Sequence of chain 1.E:
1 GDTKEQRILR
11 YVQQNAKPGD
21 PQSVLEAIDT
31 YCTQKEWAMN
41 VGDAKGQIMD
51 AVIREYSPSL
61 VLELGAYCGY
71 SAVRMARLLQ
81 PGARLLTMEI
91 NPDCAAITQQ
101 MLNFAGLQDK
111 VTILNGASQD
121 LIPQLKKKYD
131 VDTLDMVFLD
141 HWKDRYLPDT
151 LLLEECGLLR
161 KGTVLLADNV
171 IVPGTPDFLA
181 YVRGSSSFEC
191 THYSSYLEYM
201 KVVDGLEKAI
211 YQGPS

The protein below binds the small molecule below.
Small molecule (SMILES): COc1ccc(Cc2cc(-c3sc(C)nc3C)[nH]n2)cc1

Binding-site contacts:
Ligand atom C16 contacts residue TRP142 of chain 1.E at 3.8 Å (hydrophobic).
Ligand atom C19 contacts residue TRP142 of chain 1.E at 3.8 Å (hydrophobic).
Ligand atom C04 contacts residue HIS141 of chain 1.E at 4.1 Å.
Ligand atom C01 contacts residue HIS141 of chain 1.E at 3.6 Å.
Ligand atom C15 contacts residue ASP140 of chain 1.E at 3.7 Å.
Ligand atom C07 contacts residue HIS141 of chain 1.E at 3.5 Å.
Ligand atom C19 contacts residue SER118 of chain 1.E at 3.6 Å.
Ligand atom N06 contacts residue GLY65 of chain 1.E at 3.7 Å.
Ligand atom C17 contacts residue TRP142 of chain 1.E at 3.5 Å (hydrophobic).
Ligand atom C19 contacts residue GLN119 of chain 1.E at 3.3 Å.
Ligand atom C14 contacts residue ILE90 of chain 1.E at 3.8 Å (hydrophobic).
Ligand atom N08 contacts residue GLU89 of chain 1.E at 2.9 Å (salt-bridge).
Ligand atom C09 contacts residue SER118 of chain 1.E at 3.8 Å.
Ligand atom C14 contacts residue MET88 of chain 1.E at 3.6 Å (hydrophobic).
Ligand atom C02 contacts residue ILE90 of chain 1.E at 3.6 Å (hydrophobic).
Ligand atom C18 contacts residue HIS141 of chain 1.E at 3.9 Å.
Ligand atom C02 contacts residue HIS141 of chain 1.E at 3.7 Å.
Ligand atom N06 contacts residue GLU89 of chain 1.E at 3.6 Å (salt-bridge).
Ligand atom C04 contacts residue SER118 of chain 1.E at 3.8 Å.
Ligand atom O20 contacts residue TRP142 of chain 1.E at 4.1 Å.
Ligand atom C15 contacts residue HIS141 of chain 1.E at 4.0 Å.
Ligand atom N06 contacts residue ILE90 of chain 1.E at 3.3 Å (h-bond).
Ligand atom C09 contacts residue ILE90 of chain 1.E at 3.9 Å (hydrophobic).
Ligand atom N03 contacts residue ALA117 of chain 1.E at 3.8 Å.
Ligand atom S05 contacts residue ILE90 of chain 1.E at 4.0 Å.
Ligand atom S05 contacts residue HIS141 of chain 1.E at 4.0 Å.
Ligand atom C07 contacts residue TRP142 of chain 1.E at 3.9 Å (hydrophobic).
Ligand atom C13 contacts residue TRP142 of chain 1.E at 3.7 Å (hydrophobic).
Ligand atom C19 contacts residue ARG145 of chain 1.E at 3.4 Å.
Ligand atom S05 contacts residue TRP142 of chain 1.E at 3.4 Å.
Ligand atom N03 contacts residue SER118 of chain 1.E at 2.9 Å (h-bond).
Ligand atom N08 contacts residue ILE90 of chain 1.E at 4.0 Å.
Ligand atom C04 contacts residue ILE90 of chain 1.E at 3.9 Å (hydrophobic).
Ligand atom C14 contacts residue GLY116 of chain 1.E at 3.7 Å.
Ligand atom C10 contacts residue GLY65 of chain 1.E at 3.8 Å.
Ligand atom C14 contacts residue SER118 of chain 1.E at 3.9 Å.
Ligand atom C10 contacts residue GLU89 of chain 1.E at 3.9 Å.
Ligand atom N08 contacts residue GLY65 of chain 1.E at 3.4 Å.
Ligand atom C01 contacts residue ILE90 of chain 1.E at 3.8 Å (hydrophobic).
Ligand atom C14 contacts residue GLU89 of chain 1.E at 4.1 Å.